A protein and the small-molecule ligand that binds it are described below.
Small molecule (SMILES): CC(=O)N[C@H]1[C@H](O[C@H]2[C@H](O)[C@@H](NC(C)=O)CO[C@@H]2CO[C@@H]2O[C@@H](C)[C@@H](O)[C@@H](O)[C@@H]2O)O[C@H](CO)[C@@H](O)[C@@H]1O

Binding-site contacts:
Ligand atom C5 contacts residue THR156 of chain 43.E at 3.8 Å.
Ligand atom O6 contacts residue HIS148 of chain 43.E at 3.8 Å.
Ligand atom C4 contacts residue ASP161 of chain 43.E at 4.0 Å.
Ligand atom C5 contacts residue MET151 of chain 43.E at 3.9 Å (hydrophobic).
Ligand atom C8 contacts residue GLY150 of chain 43.E at 3.7 Å.
Ligand atom C4 contacts residue ASN154 of chain 43.E at 4.2 Å.
Ligand atom C6 contacts residue ASP161 of chain 43.E at 3.6 Å.
Ligand atom N2 contacts residue GLY150 of chain 43.E at 3.4 Å (h-bond).
Ligand atom O6 contacts residue THR156 of chain 43.E at 4.4 Å.
Ligand atom N2 contacts residue ASN154 of chain 43.E at 2.9 Å (h-bond).
Ligand atom O6 contacts residue MET151 of chain 43.E at 4.3 Å.
Ligand atom C4 contacts residue MET151 of chain 43.E at 3.9 Å (hydrophobic).
Ligand atom C1 contacts residue THR156 of chain 43.E at 4.0 Å.
Ligand atom C6 contacts residue THR156 of chain 43.E at 3.9 Å.
Ligand atom C7 contacts residue GLY150 of chain 43.E at 3.0 Å.
Ligand atom O5 contacts residue ASN154 of chain 43.E at 2.3 Å (h-bond).
Ligand atom C5 contacts residue ASP161 of chain 43.E at 4.5 Å.
Ligand atom C5 contacts residue THR156 of chain 43.E at 3.9 Å.
Ligand atom O7 contacts residue ASN154 of chain 43.E at 4.2 Å.
Ligand atom C1 contacts residue GLY150 of chain 43.E at 4.0 Å.
Ligand atom C2 contacts residue ASN154 of chain 43.E at 2.4 Å.
Ligand atom C6 contacts residue THR156 of chain 43.E at 3.6 Å.
Ligand atom C2 contacts residue GLY150 of chain 43.E at 3.7 Å.
Ligand atom C8 contacts residue ASN157 of chain 43.E at 3.6 Å.
Ligand atom C2 contacts residue MET151 of chain 43.E at 4.2 Å (hydrophobic).
Ligand atom O4 contacts residue ASP161 of chain 43.E at 4.0 Å.
Ligand atom C1 contacts residue ASN154 of chain 43.E at 1.4 Å.
Ligand atom O5 contacts residue THR156 of chain 43.E at 3.8 Å.
Ligand atom O5 contacts residue ASN157 of chain 43.E at 4.0 Å.
Ligand atom O5 contacts residue THR156 of chain 43.E at 3.8 Å.
Ligand atom O7 contacts residue GLY150 of chain 43.E at 2.9 Å (h-bond).
Ligand atom C3 contacts residue ASN154 of chain 43.E at 3.8 Å.
Ligand atom O5 contacts residue MET151 of chain 43.E at 3.9 Å.
Ligand atom C3 contacts residue MET151 of chain 43.E at 4.0 Å (hydrophobic).
Ligand atom C1 contacts residue MET151 of chain 43.E at 4.2 Å (hydrophobic).
Ligand atom C5 contacts residue ASN154 of chain 43.E at 3.6 Å.
Ligand atom O7 contacts residue HIS148 of chain 43.E at 3.6 Å (h-bond).
Ligand atom C7 contacts residue ASN154 of chain 43.E at 3.7 Å.
Ligand atom C6 contacts residue ASN157 of chain 43.E at 3.3 Å.

Sequence of chain 43.E:
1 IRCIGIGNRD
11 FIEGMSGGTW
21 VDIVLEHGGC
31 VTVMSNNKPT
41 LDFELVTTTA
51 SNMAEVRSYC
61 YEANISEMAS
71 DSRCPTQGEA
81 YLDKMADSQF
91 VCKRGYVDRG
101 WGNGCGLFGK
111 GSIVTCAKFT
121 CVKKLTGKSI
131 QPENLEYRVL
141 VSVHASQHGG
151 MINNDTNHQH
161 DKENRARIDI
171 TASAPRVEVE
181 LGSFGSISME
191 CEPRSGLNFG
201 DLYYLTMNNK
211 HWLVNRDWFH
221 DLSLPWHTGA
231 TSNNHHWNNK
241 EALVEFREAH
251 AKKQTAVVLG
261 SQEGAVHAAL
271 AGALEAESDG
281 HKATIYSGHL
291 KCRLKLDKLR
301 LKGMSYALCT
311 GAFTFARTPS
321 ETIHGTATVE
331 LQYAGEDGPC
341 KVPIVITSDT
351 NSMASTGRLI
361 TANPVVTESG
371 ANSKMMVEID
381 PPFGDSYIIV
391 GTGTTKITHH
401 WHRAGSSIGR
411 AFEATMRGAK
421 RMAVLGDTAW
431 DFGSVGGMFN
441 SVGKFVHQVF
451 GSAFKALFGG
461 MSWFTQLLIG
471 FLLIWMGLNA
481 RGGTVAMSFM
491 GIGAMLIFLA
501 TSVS